This small molecule binds to this protein.
Small molecule (SMILES): N[C@H](C(=O)N/N=C/c1ccc(O)c(Br)c1)c1ccccc1

Binding-site contacts:
Ligand atom C10 contacts residue GLY53 of chain 1.A at 3.9 Å.
Ligand atom C8 contacts residue GLY53 of chain 1.A at 3.9 Å.
Ligand atom C12 contacts residue ALA71 of chain 1.A at 3.8 Å (hydrophobic).
Ligand atom C13 contacts residue ALA71 of chain 1.A at 3.4 Å (hydrophobic).
Ligand atom C2 contacts residue ASP185 of chain 1.A at 3.8 Å.
Ligand atom C14 contacts residue LEU174 of chain 1.A at 3.8 Å (hydrophobic).
Ligand atom C14 contacts residue MET121 of chain 1.A at 3.9 Å (hydrophobic).
Ligand atom C13 contacts residue LEU174 of chain 1.A at 3.4 Å (hydrophobic).
Ligand atom C5 contacts residue LEU174 of chain 1.A at 3.8 Å (hydrophobic).
Ligand atom N1 contacts residue ASN172 of chain 1.A at 3.5 Å (h-bond).
Ligand atom C8 contacts residue GLY56 of chain 1.A at 3.9 Å.
Ligand atom N2 contacts residue VAL58 of chain 1.A at 3.8 Å.
Ligand atom C9 contacts residue THR52 of chain 1.A at 3.6 Å.
Ligand atom O2 contacts residue GLU122 of chain 1.A at 2.6 Å (salt-bridge).
Ligand atom C6 contacts residue ASP185 of chain 1.A at 3.8 Å.
Ligand atom BR1 contacts residue LEU50 of chain 1.A at 3.9 Å.
Ligand atom C10 contacts residue VAL58 of chain 1.A at 3.8 Å (hydrophobic).
Ligand atom C13 contacts residue GLU122 of chain 1.A at 3.6 Å.
Ligand atom C12 contacts residue LEU174 of chain 1.A at 3.2 Å (hydrophobic).
Ligand atom C14 contacts residue ALA71 of chain 1.A at 3.7 Å (hydrophobic).
Ligand atom C9 contacts residue GLY56 of chain 1.A at 3.6 Å.
Ligand atom O1 contacts residue LYS73 of chain 1.A at 3.3 Å (salt-bridge).
Ligand atom BR1 contacts residue VAL124 of chain 1.A at 3.5 Å.
Ligand atom O1 contacts residue ASP185 of chain 1.A at 3.2 Å.
Ligand atom N1 contacts residue ASP185 of chain 1.A at 2.7 Å (salt-bridge).
Ligand atom BR1 contacts residue PHE328 of chain 1.A at 3.3 Å.
Ligand atom O2 contacts residue ALA71 of chain 1.A at 3.5 Å.
Ligand atom C6 contacts residue LYS73 of chain 1.A at 3.6 Å.
Ligand atom N3 contacts residue THR184 of chain 1.A at 3.6 Å.
Ligand atom C9 contacts residue GLY53 of chain 1.A at 3.4 Å.
Ligand atom C9 contacts residue ARG57 of chain 1.A at 3.9 Å.
Ligand atom C7 contacts residue LYS73 of chain 1.A at 3.8 Å.
Ligand atom C15 contacts residue MET121 of chain 1.A at 3.5 Å (hydrophobic).
Ligand atom C10 contacts residue THR52 of chain 1.A at 3.6 Å.
Ligand atom C11 contacts residue LEU174 of chain 1.A at 3.5 Å (hydrophobic).
Ligand atom C15 contacts residue THR184 of chain 1.A at 3.2 Å.
Ligand atom O2 contacts residue VAL124 of chain 1.A at 3.0 Å (h-bond).
Ligand atom BR1 contacts residue TYR123 of chain 1.A at 3.8 Å.
Ligand atom C14 contacts residue GLU122 of chain 1.A at 3.8 Å.
Ligand atom O2 contacts residue TYR123 of chain 1.A at 3.3 Å.

Sequence of chain 1.A:
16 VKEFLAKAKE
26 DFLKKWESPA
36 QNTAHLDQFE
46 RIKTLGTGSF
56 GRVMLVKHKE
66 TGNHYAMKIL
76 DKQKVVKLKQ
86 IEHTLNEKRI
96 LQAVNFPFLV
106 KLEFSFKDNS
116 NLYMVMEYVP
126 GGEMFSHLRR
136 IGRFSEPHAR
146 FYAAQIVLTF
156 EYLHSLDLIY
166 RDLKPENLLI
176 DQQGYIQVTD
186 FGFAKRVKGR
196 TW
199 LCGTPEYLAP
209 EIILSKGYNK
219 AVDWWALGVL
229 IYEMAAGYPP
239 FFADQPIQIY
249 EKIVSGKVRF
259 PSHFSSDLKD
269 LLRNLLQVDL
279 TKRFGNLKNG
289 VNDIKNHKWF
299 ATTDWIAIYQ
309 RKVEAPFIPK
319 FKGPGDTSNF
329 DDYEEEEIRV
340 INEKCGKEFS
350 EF